Sequence of chain 1.A:
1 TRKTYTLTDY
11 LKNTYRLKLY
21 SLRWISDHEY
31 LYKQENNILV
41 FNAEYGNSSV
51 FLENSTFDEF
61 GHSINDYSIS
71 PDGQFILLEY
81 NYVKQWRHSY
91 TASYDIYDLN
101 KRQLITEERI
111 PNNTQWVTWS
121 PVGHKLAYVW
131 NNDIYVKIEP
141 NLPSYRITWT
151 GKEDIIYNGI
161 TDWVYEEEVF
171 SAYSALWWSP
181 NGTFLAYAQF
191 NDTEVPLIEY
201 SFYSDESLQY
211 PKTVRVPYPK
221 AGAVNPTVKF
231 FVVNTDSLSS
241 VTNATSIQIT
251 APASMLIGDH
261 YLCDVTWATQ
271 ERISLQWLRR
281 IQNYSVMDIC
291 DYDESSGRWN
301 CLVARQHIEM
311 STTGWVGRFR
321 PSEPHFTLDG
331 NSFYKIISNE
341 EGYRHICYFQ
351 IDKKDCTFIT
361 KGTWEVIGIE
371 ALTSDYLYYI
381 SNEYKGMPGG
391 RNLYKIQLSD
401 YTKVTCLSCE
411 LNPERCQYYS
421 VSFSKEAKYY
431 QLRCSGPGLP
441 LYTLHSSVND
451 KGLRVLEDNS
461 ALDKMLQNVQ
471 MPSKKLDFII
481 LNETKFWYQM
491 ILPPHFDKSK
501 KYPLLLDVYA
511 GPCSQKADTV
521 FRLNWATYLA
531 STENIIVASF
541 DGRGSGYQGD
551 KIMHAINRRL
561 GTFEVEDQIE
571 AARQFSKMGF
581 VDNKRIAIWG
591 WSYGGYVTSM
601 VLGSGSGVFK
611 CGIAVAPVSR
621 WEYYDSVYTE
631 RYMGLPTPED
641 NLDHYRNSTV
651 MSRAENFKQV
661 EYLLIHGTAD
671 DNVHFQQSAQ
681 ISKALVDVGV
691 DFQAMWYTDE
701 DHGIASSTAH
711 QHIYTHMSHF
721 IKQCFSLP

Binding-site contacts:
Ligand atom O6 contacts residue GLU194 of chain 1.A at 2.7 Å (salt-bridge).
Ligand atom C1 contacts residue THR193 of chain 1.A at 3.5 Å.
Ligand atom C1 contacts residue ASN191 of chain 1.A at 1.4 Å.
Ligand atom O7 contacts residue THR193 of chain 1.A at 4.3 Å.
Ligand atom C6 contacts residue GLU194 of chain 1.A at 3.7 Å.
Ligand atom C2 contacts residue ILE156 of chain 1.A at 4.5 Å (hydrophobic).
Ligand atom C8 contacts residue ILE156 of chain 1.A at 3.7 Å (hydrophobic).
Ligand atom C8 contacts residue GLU194 of chain 1.A at 4.1 Å.
Ligand atom C5 contacts residue THR193 of chain 1.A at 3.9 Å.
Ligand atom O5 contacts residue THR193 of chain 1.A at 3.8 Å.
Ligand atom C6 contacts residue THR193 of chain 1.A at 4.3 Å.
Ligand atom N2 contacts residue ASN191 of chain 1.A at 3.0 Å (h-bond).
Ligand atom O5 contacts residue ASN191 of chain 1.A at 2.3 Å (h-bond).
Ligand atom C2 contacts residue ASN191 of chain 1.A at 2.5 Å.
Ligand atom C5 contacts residue ASN191 of chain 1.A at 3.6 Å.
Ligand atom O7 contacts residue ILE156 of chain 1.A at 4.5 Å.
Ligand atom O6 contacts residue THR193 of chain 1.A at 3.6 Å.
Ligand atom O7 contacts residue ASN191 of chain 1.A at 3.4 Å (h-bond).
Ligand atom C8 contacts residue GLN189 of chain 1.A at 4.5 Å.
Ligand atom C7 contacts residue ASN191 of chain 1.A at 3.4 Å.
Ligand atom C8 contacts residue THR150 of chain 1.A at 4.4 Å.
Ligand atom C7 contacts residue ILE156 of chain 1.A at 3.8 Å (hydrophobic).
Ligand atom C4 contacts residue ASN191 of chain 1.A at 4.2 Å.
Ligand atom C3 contacts residue ASN191 of chain 1.A at 3.8 Å.
Ligand atom O7 contacts residue GLN189 of chain 1.A at 4.0 Å.
Ligand atom C8 contacts residue THR193 of chain 1.A at 4.0 Å.
Ligand atom O7 contacts residue LYS229 of chain 1.A at 4.1 Å.
Ligand atom C1 contacts residue ILE156 of chain 1.A at 4.1 Å (hydrophobic).
Ligand atom C7 contacts residue THR193 of chain 1.A at 4.4 Å.
Ligand atom N2 contacts residue ILE156 of chain 1.A at 3.6 Å.

A protein and the small-molecule ligand that binds it are described below.
Small molecule (SMILES): CC(=O)N[C@H]1[C@H](O[C@H]2[C@H](O)[C@@H](NC(C)=O)CO[C@@H]2CO)O[C@H](CO)[C@@H](O)[C@@H]1O